A protein and the small-molecule ligand that binds it are described below.
Small molecule (SMILES): O=C(CCSCc1cccnc1)NCc1ccc2-c3ccccn3->[Ir]34(c5ccccc5-c5ccc6ccccc6n->35)(c3ccccc3-c3ccc5ccccc5n->43)<-n2c1

Sequence of chain 2.A:
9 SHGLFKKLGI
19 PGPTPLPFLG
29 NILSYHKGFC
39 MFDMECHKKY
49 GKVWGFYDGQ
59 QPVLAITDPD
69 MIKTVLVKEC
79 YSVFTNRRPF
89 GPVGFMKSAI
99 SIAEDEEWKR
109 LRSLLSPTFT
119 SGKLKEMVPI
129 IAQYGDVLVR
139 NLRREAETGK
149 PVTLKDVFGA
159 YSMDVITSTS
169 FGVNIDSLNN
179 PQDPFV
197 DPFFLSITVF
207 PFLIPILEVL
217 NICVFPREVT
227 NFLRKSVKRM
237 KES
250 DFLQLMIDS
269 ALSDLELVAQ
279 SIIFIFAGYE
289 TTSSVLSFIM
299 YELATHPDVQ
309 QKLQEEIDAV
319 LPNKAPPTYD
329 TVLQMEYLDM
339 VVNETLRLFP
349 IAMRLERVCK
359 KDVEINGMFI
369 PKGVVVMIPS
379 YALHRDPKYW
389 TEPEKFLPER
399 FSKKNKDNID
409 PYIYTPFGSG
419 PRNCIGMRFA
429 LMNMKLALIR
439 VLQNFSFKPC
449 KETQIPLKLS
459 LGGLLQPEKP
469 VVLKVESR

Binding-site contacts:
Ligand atom C22 contacts residue THR204 of chain 2.A at 4.1 Å.
Ligand atom C25 contacts residue THR204 of chain 2.A at 3.2 Å.
Ligand atom C20 contacts residue GLY89 of chain 2.A at 3.8 Å.
Ligand atom C15 contacts residue PHE88 of chain 2.A at 3.9 Å (hydrophobic).
Ligand atom C19 contacts residue ILE203 of chain 2.A at 3.9 Å (hydrophobic).
Ligand atom C24 contacts residue LEU201 of chain 2.A at 4.1 Å (hydrophobic).
Ligand atom C42 contacts residue ARG86 of chain 2.A at 3.9 Å.
Ligand atom C56 contacts residue ALA285 of chain 2.A at 3.9 Å (hydrophobic).
Ligand atom C59 contacts residue THR289 of chain 2.A at 3.4 Å.
Ligand atom C22 contacts residue ASP197 of chain 2.A at 3.8 Å.
Ligand atom C16 contacts residue GLY89 of chain 2.A at 3.4 Å.
Ligand atom C21 contacts residue PHE200 of chain 2.A at 3.7 Å (hydrophobic).
Ligand atom C41 contacts residue GLU354 of chain 2.A at 3.5 Å.
Ligand atom C39 contacts residue PHE88 of chain 2.A at 3.3 Å (hydrophobic).
Ligand atom C16 contacts residue VAL220 of chain 2.A at 3.6 Å (hydrophobic).
Ligand atom C41 contacts residue ARG86 of chain 2.A at 3.2 Å.
Ligand atom C17 contacts residue PHE88 of chain 2.A at 2.8 Å (hydrophobic).
Ligand atom C58 contacts residue THR289 of chain 2.A at 3.5 Å.
Ligand atom C20 contacts residue VAL220 of chain 2.A at 3.7 Å (hydrophobic).
Ligand atom C40 contacts residue ARG86 of chain 2.A at 3.8 Å.
Ligand atom S51 contacts residue SER99 of chain 2.A at 3.7 Å.
Ligand atom C46 contacts residue ASP197 of chain 2.A at 2.7 Å.
Ligand atom C24 contacts residue THR204 of chain 2.A at 3.4 Å.
Ligand atom O53 contacts residue ARG85 of chain 2.A at 3.6 Å.
Ligand atom C16 contacts residue PHE88 of chain 2.A at 3.9 Å (hydrophobic).
Ligand atom C58 contacts residue HEM1 of chain 2.B at 3.1 Å.
Ligand atom C05 contacts residue GLY461 of chain 2.A at 3.8 Å.
Ligand atom C25 contacts residue PHE200 of chain 2.A at 3.2 Å (hydrophobic).
Ligand atom C24 contacts residue PHE200 of chain 2.A at 3.1 Å (hydrophobic).
Ligand atom C56 contacts residue HEM1 of chain 2.B at 3.1 Å.
Ligand atom C25 contacts residue LEU201 of chain 2.A at 3.5 Å (hydrophobic).
Ligand atom C42 contacts residue GLU354 of chain 2.A at 3.3 Å.
Ligand atom C20 contacts residue PHE88 of chain 2.A at 3.0 Å (hydrophobic).
Ligand atom C45 contacts residue ASP197 of chain 2.A at 2.6 Å.
Ligand atom C19 contacts residue PHE200 of chain 2.A at 3.4 Å (hydrophobic).
Ligand atom C40 contacts residue PHE88 of chain 2.A at 3.0 Å (hydrophobic).
Ligand atom C18 contacts residue PHE200 of chain 2.A at 3.7 Å (hydrophobic).
Ligand atom C44 contacts residue ASP197 of chain 2.A at 3.6 Å.
Ligand atom C16 contacts residue ILE203 of chain 2.A at 4.1 Å (hydrophobic).
Ligand atom N57 contacts residue HEM1 of chain 2.B at 2.3 Å.